Binding-site contacts:
Ligand atom C4 contacts residue VAL192 of chain 29.C at 3.9 Å (hydrophobic).
Ligand atom P contacts residue SER126 of chain 29.C at 3.7 Å.
Ligand atom C4' contacts residue SER126 of chain 29.C at 3.4 Å.
Ligand atom C1' contacts residue ARG180 of chain 29.C at 3.7 Å.
Ligand atom C3' contacts residue SER126 of chain 29.C at 4.3 Å.
Ligand atom O3' contacts residue THR124 of chain 29.C at 4.2 Å.
Ligand atom C5' contacts residue SER126 of chain 29.C at 3.9 Å.
Ligand atom C8 contacts residue PRO190 of chain 29.C at 4.2 Å (hydrophobic).
Ligand atom OP1 contacts residue LYS73 of chain 29.C at 4.1 Å.
Ligand atom O4' contacts residue ARG180 of chain 29.C at 4.0 Å.
Ligand atom O2' contacts residue SER126 of chain 29.C at 3.6 Å (h-bond).
Ligand atom C2 contacts residue VAL192 of chain 29.C at 3.7 Å (hydrophobic).
Ligand atom C4' contacts residue THR124 of chain 29.C at 3.6 Å.
Ligand atom C4 contacts residue ILE350 of chain 29.C at 4.2 Å (hydrophobic).
Ligand atom N7 contacts residue ILE350 of chain 29.C at 3.8 Å.
Ligand atom O2' contacts residue THR124 of chain 29.C at 4.1 Å.
Ligand atom OP1 contacts residue THR124 of chain 29.C at 4.0 Å.
Ligand atom O4' contacts residue SER126 of chain 29.C at 4.3 Å.
Ligand atom O4' contacts residue THR124 of chain 29.C at 4.3 Å.
Ligand atom O3' contacts residue MET125 of chain 29.C at 4.3 Å.
Ligand atom N6 contacts residue THR349 of chain 29.C at 3.9 Å.
Ligand atom O2' contacts residue MET125 of chain 29.C at 3.6 Å.
Ligand atom C8 contacts residue ILE350 of chain 29.C at 4.1 Å (hydrophobic).
Ligand atom OP1 contacts residue SER126 of chain 29.C at 2.8 Å (h-bond).
Ligand atom N6 contacts residue ILE350 of chain 29.C at 4.0 Å.
Ligand atom N9 contacts residue PRO190 of chain 29.C at 4.1 Å.
Ligand atom N1 contacts residue VAL192 of chain 29.C at 4.0 Å.
Ligand atom N3 contacts residue VAL192 of chain 29.C at 3.4 Å.
Ligand atom O3' contacts residue SER126 of chain 29.C at 3.3 Å.
Ligand atom C1' contacts residue PRO190 of chain 29.C at 3.9 Å (hydrophobic).
Ligand atom OP1 contacts residue THR124 of chain 29.C at 3.8 Å.
Ligand atom C6 contacts residue ILE350 of chain 29.C at 3.8 Å (hydrophobic).
Ligand atom C2 contacts residue ARG180 of chain 29.C at 3.6 Å.
Ligand atom O2 contacts residue GLU113 of chain 29.C at 4.2 Å.
Ligand atom C4' contacts residue PRO190 of chain 29.C at 4.3 Å (hydrophobic).
Ligand atom O2' contacts residue ARG180 of chain 29.C at 3.9 Å.
Ligand atom C5 contacts residue ILE350 of chain 29.C at 3.6 Å (hydrophobic).
Ligand atom C5' contacts residue THR124 of chain 29.C at 3.5 Å.
Ligand atom O4' contacts residue PRO190 of chain 29.C at 3.2 Å.
Ligand atom N3 contacts residue ARG180 of chain 29.C at 4.0 Å.

Sequence of chain 29.C:
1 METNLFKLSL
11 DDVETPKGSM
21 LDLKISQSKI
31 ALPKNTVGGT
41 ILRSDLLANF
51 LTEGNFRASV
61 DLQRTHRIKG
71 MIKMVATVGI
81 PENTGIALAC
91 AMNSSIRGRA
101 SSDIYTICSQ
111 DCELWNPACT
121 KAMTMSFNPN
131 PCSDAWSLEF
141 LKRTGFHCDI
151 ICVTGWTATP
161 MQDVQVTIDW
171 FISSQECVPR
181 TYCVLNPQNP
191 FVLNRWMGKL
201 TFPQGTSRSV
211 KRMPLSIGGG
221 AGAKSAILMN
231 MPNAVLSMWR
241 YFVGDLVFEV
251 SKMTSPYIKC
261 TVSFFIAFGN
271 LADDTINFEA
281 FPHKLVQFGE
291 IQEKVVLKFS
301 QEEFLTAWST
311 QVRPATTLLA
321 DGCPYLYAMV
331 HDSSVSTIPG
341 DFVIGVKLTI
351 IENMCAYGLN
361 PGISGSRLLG

This small molecule binds to this protein.
Small molecule (SMILES): Nc1ccn([C@@H]2O[C@H](CO[P](=O)(O)O[C@H]3[C@@H](O)[C@H](n4ccc(=O)[nH]c4=O)O[C@@H]3CO[P](=O)(O)O[C@H]3[C@@H](O)[C@H](n4ccc(N)nc4=O)O[C@@H]3CO[P](=O)(O)O[C@H]3[C@@H](O)[C@H](n4ccc(=O)[nH]c4=O)O[C@@H]3CO[P](=O)(O)O[C@H]3[C@@H](O)[C@H](n4cnc5c(=O)nc(N)[nH]c54)O[C@@H]3CO[P](=O)(O)O[C@H]3[C@@H](O)[C@H](n4cnc5c(N)ncnc54)O[C@@H]3CO)[C@@H](O)[C@H]2O)c(=O)n1